Sequence of chain 1.D:
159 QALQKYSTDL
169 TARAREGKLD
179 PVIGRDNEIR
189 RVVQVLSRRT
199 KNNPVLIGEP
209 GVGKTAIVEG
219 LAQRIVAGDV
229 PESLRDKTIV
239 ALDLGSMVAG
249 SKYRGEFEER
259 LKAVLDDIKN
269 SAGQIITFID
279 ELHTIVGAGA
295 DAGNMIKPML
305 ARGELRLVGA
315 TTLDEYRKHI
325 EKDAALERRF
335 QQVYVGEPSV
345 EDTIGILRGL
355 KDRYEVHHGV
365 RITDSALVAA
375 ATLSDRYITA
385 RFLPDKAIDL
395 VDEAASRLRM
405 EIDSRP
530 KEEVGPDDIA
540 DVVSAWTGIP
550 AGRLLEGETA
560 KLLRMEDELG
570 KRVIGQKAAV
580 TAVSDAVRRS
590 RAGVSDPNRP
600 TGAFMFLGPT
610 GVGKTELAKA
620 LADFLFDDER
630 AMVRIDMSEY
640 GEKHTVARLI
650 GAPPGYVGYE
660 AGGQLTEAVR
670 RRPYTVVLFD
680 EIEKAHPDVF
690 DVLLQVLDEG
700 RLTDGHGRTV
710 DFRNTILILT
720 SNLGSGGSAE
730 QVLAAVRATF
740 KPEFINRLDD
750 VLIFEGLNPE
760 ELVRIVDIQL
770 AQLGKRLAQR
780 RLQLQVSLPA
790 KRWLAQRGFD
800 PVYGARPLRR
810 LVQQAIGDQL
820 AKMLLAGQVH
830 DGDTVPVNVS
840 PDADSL

Sequence of chain 1.C:
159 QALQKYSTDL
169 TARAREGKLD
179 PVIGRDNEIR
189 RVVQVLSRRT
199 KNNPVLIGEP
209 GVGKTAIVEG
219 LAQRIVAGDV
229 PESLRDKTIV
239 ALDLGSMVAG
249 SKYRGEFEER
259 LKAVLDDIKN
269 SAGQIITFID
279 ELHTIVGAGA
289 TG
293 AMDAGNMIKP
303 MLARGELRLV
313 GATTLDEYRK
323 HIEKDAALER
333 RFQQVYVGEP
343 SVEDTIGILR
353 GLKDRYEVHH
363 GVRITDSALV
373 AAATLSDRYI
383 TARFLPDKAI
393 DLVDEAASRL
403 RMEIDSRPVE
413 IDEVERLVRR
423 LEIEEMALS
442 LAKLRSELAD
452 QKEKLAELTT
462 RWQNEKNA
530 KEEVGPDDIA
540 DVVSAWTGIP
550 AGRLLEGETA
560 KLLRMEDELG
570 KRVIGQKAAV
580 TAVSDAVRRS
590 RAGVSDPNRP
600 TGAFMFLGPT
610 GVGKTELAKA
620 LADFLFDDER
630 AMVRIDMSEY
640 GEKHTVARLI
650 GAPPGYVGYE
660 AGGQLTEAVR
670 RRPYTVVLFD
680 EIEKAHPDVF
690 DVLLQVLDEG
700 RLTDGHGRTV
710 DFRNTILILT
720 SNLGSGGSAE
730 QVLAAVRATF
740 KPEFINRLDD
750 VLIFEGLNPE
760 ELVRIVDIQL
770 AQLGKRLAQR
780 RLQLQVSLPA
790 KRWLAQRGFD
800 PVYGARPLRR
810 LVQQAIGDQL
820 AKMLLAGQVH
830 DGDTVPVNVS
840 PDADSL

This small molecule binds to this protein.
Small molecule (SMILES): Nc1ncnc2c1ncn2[C@@H]1O[C@H](COP(=O)(O)OP(=O)(O)OP(O)(O)=S)[C@@H](O)[C@H]1O

Binding-site contacts:
Ligand atom S1G contacts residue ARG805 of chain 1.C at 3.0 Å (salt-bridge).
Ligand atom C5 contacts residue VAL611 of chain 1.C at 3.7 Å (hydrophobic).
Ligand atom O2B contacts residue GLY610 of chain 1.C at 3.8 Å.
Ligand atom C2' contacts residue GLU615 of chain 1.C at 3.6 Å.
Ligand atom O2A contacts residue GLY612 of chain 1.C at 3.3 Å.
Ligand atom O2A contacts residue THR614 of chain 1.C at 2.8 Å (h-bond).
Ligand atom O2A contacts residue GLU615 of chain 1.C at 3.2 Å (salt-bridge).
Ligand atom O2' contacts residue GLU615 of chain 1.C at 3.5 Å (salt-bridge).
Ligand atom O2B contacts residue VAL611 of chain 1.C at 3.2 Å (h-bond).
Ligand atom O1B contacts residue LYS613 of chain 1.C at 3.4 Å.
Ligand atom O3B contacts residue GLY610 of chain 1.C at 3.3 Å (h-bond).
Ligand atom N7 contacts residue VAL611 of chain 1.C at 2.9 Å (h-bond).
Ligand atom C8 contacts residue ALA804 of chain 1.C at 3.7 Å (hydrophobic).
Ligand atom C5' contacts residue ARG805 of chain 1.C at 3.9 Å.
Ligand atom O1A contacts residue ARG805 of chain 1.C at 3.8 Å.
Ligand atom N1 contacts residue VAL572 of chain 1.C at 3.8 Å.
Ligand atom S1G contacts residue ARG746 of chain 1.D at 2.8 Å (salt-bridge).
Ligand atom PG contacts residue ARG746 of chain 1.D at 3.9 Å.
Ligand atom N6 contacts residue ILE573 of chain 1.C at 3.2 Å (h-bond).
Ligand atom O1B contacts residue THR614 of chain 1.C at 2.7 Å (h-bond).
Ligand atom O2B contacts residue LYS613 of chain 1.C at 3.2 Å (salt-bridge).
Ligand atom O2B contacts residue GLY612 of chain 1.C at 2.9 Å (h-bond).
Ligand atom O3' contacts residue ARG808 of chain 1.C at 3.3 Å.
Ligand atom O3G contacts residue ASN721 of chain 1.C at 3.4 Å (h-bond).
Ligand atom O4' contacts residue ALA804 of chain 1.C at 4.0 Å.
Ligand atom C2 contacts residue ARG571 of chain 1.C at 3.2 Å.
Ligand atom PA contacts residue ARG805 of chain 1.C at 3.8 Å.
Ligand atom O3B contacts residue ARG805 of chain 1.C at 4.0 Å.
Ligand atom C8 contacts residue VAL611 of chain 1.C at 3.7 Å (hydrophobic).
Ligand atom O2A contacts residue LYS613 of chain 1.C at 3.1 Å (salt-bridge).
Ligand atom PB contacts residue LYS613 of chain 1.C at 3.9 Å.
Ligand atom PA contacts residue THR614 of chain 1.C at 3.9 Å.
Ligand atom O3A contacts residue ARG805 of chain 1.C at 3.0 Å (salt-bridge).
Ligand atom O2G contacts residue THR614 of chain 1.C at 3.5 Å (h-bond).
Ligand atom C2 contacts residue ILE573 of chain 1.C at 3.8 Å (hydrophobic).
Ligand atom N1 contacts residue ILE573 of chain 1.C at 3.4 Å.
Ligand atom N1 contacts residue ARG571 of chain 1.C at 3.5 Å (salt-bridge).
Ligand atom O1A contacts residue THR614 of chain 1.C at 3.4 Å.
Ligand atom C6 contacts residue ILE573 of chain 1.C at 4.0 Å (hydrophobic).
Ligand atom N6 contacts residue VAL611 of chain 1.C at 3.9 Å.